Sequence of chain 1.A:
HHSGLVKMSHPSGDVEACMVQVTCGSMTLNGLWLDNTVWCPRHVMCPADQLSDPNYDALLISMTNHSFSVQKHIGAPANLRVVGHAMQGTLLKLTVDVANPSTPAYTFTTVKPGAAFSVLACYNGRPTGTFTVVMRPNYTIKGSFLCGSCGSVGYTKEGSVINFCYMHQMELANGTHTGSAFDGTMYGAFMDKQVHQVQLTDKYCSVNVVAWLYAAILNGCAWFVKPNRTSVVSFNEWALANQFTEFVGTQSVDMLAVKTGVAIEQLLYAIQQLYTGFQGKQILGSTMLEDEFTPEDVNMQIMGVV

Binding-site contacts:
Ligand atom C8 contacts residue CYS155 of chain 1.A at 2.7 Å (hydrophobic).
Ligand atom O2 contacts residue UUR1 of chain 1.B at 0.2 Å (h-bond).
Ligand atom N1 contacts residue UUR1 of chain 1.B at 0.0 Å (h-bond).
Ligand atom C1 contacts residue UUR1 of chain 1.B at 0.0 Å.
Ligand atom C7 contacts residue UUR1 of chain 1.B at 0.1 Å.
Ligand atom C9 contacts residue UUR1 of chain 1.B at 0.1 Å.
Ligand atom N3 contacts residue UUR1 of chain 1.B at 0.2 Å (h-bond).
Ligand atom C22 contacts residue UUR1 of chain 1.B at 0.1 Å.
Ligand atom O3 contacts residue CYS155 of chain 1.A at 2.6 Å (h-bond).
Ligand atom O5 contacts residue UUR1 of chain 1.B at 0.2 Å (h-bond).
Ligand atom C12 contacts residue UUR1 of chain 1.B at 0.2 Å.
Ligand atom C2 contacts residue UUR1 of chain 1.B at 0.1 Å.
Ligand atom O2 contacts residue HIS173 of chain 1.A at 2.7 Å (h-bond).
Ligand atom C16 contacts residue UUR1 of chain 1.B at 0.1 Å.
Ligand atom C3 contacts residue UUR1 of chain 1.B at 0.0 Å.
Ligand atom O3 contacts residue HIS48 of chain 1.A at 2.9 Å (h-bond).
Ligand atom C18 contacts residue UUR1 of chain 1.B at 0.1 Å.
Ligand atom C6 contacts residue UUR1 of chain 1.B at 0.1 Å.
Ligand atom N2 contacts residue GLN174 of chain 1.A at 3.0 Å (h-bond).
Ligand atom C10 contacts residue UUR1 of chain 1.B at 0.0 Å.
Ligand atom O4 contacts residue UUR1 of chain 1.B at 0.3 Å (h-bond).
Ligand atom N2 contacts residue CYS155 of chain 1.A at 3.0 Å (h-bond).
Ligand atom C17 contacts residue UUR1 of chain 1.B at 0.1 Å.
Ligand atom C8 contacts residue UUR1 of chain 1.B at 0.0 Å.
Ligand atom C4 contacts residue UUR1 of chain 1.B at 0.1 Å.
Ligand atom C18 contacts residue VAL200 of chain 1.A at 3.1 Å (hydrophobic).
Ligand atom S1 contacts residue UUR1 of chain 1.B at 0.2 Å (h-bond).
Ligand atom C21 contacts residue UUR1 of chain 1.B at 0.0 Å.
Ligand atom C19 contacts residue UUR1 of chain 1.B at 0.1 Å.
Ligand atom O1 contacts residue UUR1 of chain 1.B at 0.2 Å (h-bond).
Ligand atom N2 contacts residue UUR1 of chain 1.B at 0.1 Å (h-bond).
Ligand atom C5 contacts residue UUR1 of chain 1.B at 0.1 Å.
Ligand atom C15 contacts residue UUR1 of chain 1.B at 0.1 Å.
Ligand atom C20 contacts residue UUR1 of chain 1.B at 0.0 Å.
Ligand atom N1 contacts residue GLN199 of chain 1.A at 3.1 Å (h-bond).
Ligand atom O3 contacts residue UUR1 of chain 1.B at 1.4 Å.
Ligand atom C14 contacts residue CYS155 of chain 1.A at 1.8 Å (hydrophobic).
Ligand atom C14 contacts residue UUR1 of chain 1.B at 0.0 Å.
Ligand atom C11 contacts residue UUR1 of chain 1.B at 0.0 Å.
Ligand atom C13 contacts residue UUR1 of chain 1.B at 0.1 Å.

The protein below binds the small molecule below.
Small molecule (SMILES): CC(C)C[C@H](NC(=O)OCCSc1ccccc1)C(=O)N[C@@H](C[C@@H]1CCNC1=O)[C@H](O)S(=O)(=O)O